The small molecule below binds the protein below.
Small molecule (SMILES): OC[C@H]1O[C@H](O[C@H]2[C@H](O)[C@@H](O)[C@@H](O)O[C@@H]2CO)[C@H](O)[C@@H](O)[C@@H]1O

Binding-site contacts:
Ligand atom O2 contacts residue TRP63 of chain 1.A at 3.3 Å (h-bond).
Ligand atom C1 contacts residue TRP231 of chain 1.A at 3.8 Å (hydrophobic).
Ligand atom O2 contacts residue LYS16 of chain 1.A at 2.8 Å (salt-bridge).
Ligand atom C4 contacts residue TRP341 of chain 1.A at 3.5 Å (hydrophobic).
Ligand atom O3 contacts residue TRP341 of chain 1.A at 3.7 Å.
Ligand atom C6 contacts residue PHE157 of chain 1.A at 3.9 Å (hydrophobic).
Ligand atom O5 contacts residue TYR156 of chain 1.A at 3.1 Å.
Ligand atom O2 contacts residue ASP66 of chain 1.A at 2.9 Å (salt-bridge).
Ligand atom O1 contacts residue ASP15 of chain 1.A at 2.7 Å (salt-bridge).
Ligand atom O1 contacts residue ASN13 of chain 1.A at 3.6 Å (h-bond).
Ligand atom O3 contacts residue ARG67 of chain 1.A at 2.9 Å (salt-bridge).
Ligand atom C1 contacts residue TYR156 of chain 1.A at 3.6 Å (hydrophobic).
Ligand atom C6 contacts residue TYR156 of chain 1.A at 3.5 Å (hydrophobic).
Ligand atom C6 contacts residue GLU154 of chain 1.A at 3.3 Å.
Ligand atom C2 contacts residue TRP341 of chain 1.A at 3.9 Å (hydrophobic).
Ligand atom O4 contacts residue ARG345 of chain 1.A at 3.8 Å.
Ligand atom C1 contacts residue LYS16 of chain 1.A at 3.8 Å.
Ligand atom C1 contacts residue ASP15 of chain 1.A at 3.4 Å.
Ligand atom C6 contacts residue TRP341 of chain 1.A at 3.8 Å (hydrophobic).
Ligand atom O6 contacts residue TYR156 of chain 1.A at 3.1 Å (h-bond).
Ligand atom C4 contacts residue TYR156 of chain 1.A at 3.7 Å (hydrophobic).
Ligand atom C3 contacts residue TRP63 of chain 1.A at 3.5 Å (hydrophobic).
Ligand atom O6 contacts residue GLU154 of chain 1.A at 2.7 Å (salt-bridge).
Ligand atom O6 contacts residue PHE157 of chain 1.A at 3.7 Å.
Ligand atom C4 contacts residue ARG67 of chain 1.A at 3.9 Å.
Ligand atom O3 contacts residue ASP66 of chain 1.A at 2.7 Å (salt-bridge).
Ligand atom C3 contacts residue ASP66 of chain 1.A at 3.6 Å.
Ligand atom O2 contacts residue GLU112 of chain 1.A at 2.7 Å (salt-bridge).
Ligand atom O6 contacts residue PRO155 of chain 1.A at 3.2 Å.
Ligand atom C2 contacts residue GLU112 of chain 1.A at 3.5 Å.
Ligand atom O3 contacts residue GLU112 of chain 1.A at 3.8 Å.
Ligand atom O4 contacts residue ARG67 of chain 1.A at 2.8 Å (salt-bridge).
Ligand atom C2 contacts residue LYS16 of chain 1.A at 3.9 Å.
Ligand atom O3 contacts residue ALA64 of chain 1.A at 3.4 Å.
Ligand atom C6 contacts residue PRO155 of chain 1.A at 3.7 Å (hydrophobic).
Ligand atom C2 contacts residue TRP231 of chain 1.A at 3.8 Å (hydrophobic).
Ligand atom C2 contacts residue ASP66 of chain 1.A at 3.4 Å.
Ligand atom O2 contacts residue ALA64 of chain 1.A at 3.3 Å.
Ligand atom O1 contacts residue LYS16 of chain 1.A at 3.1 Å (salt-bridge).
Ligand atom O3 contacts residue TRP63 of chain 1.A at 3.1 Å (h-bond).

Sequence of chain 1.A:
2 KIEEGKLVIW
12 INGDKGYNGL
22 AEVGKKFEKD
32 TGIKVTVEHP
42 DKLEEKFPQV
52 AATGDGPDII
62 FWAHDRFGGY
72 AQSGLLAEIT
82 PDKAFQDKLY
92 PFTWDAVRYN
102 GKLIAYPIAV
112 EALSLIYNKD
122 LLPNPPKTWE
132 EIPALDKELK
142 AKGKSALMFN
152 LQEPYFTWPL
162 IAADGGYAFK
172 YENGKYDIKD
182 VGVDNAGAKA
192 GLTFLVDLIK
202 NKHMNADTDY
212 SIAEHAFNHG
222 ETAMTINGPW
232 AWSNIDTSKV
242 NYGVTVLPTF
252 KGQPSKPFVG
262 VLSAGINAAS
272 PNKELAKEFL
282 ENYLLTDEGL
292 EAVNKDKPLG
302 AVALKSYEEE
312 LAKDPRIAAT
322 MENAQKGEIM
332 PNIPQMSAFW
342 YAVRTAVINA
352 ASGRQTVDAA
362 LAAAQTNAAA